A small-molecule ligand and the protein it binds are described below.
Small molecule (SMILES): CC[C@@]1(O)C[C@H](O[C@H]2C[C@H](N(C)C)[C@H](O)[C@H](C)O2)c2c(O)c3c(c(O)c2[C@H]1C(=O)OC)C(=O)c1cccc(OC)c1C3=O

Sequence of chain 1.B:
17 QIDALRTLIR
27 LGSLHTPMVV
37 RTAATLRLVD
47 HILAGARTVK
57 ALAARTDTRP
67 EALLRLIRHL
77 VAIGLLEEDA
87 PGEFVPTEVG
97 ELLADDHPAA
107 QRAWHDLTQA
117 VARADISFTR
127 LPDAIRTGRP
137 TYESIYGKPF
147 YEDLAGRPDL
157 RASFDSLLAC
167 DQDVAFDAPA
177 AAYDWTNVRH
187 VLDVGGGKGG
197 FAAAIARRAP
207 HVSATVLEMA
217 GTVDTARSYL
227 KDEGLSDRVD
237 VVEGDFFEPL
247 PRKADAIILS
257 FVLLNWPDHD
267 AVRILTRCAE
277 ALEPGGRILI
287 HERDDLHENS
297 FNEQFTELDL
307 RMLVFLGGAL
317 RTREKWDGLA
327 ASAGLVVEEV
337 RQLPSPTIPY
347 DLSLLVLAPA

Sequence of chain 1.A:
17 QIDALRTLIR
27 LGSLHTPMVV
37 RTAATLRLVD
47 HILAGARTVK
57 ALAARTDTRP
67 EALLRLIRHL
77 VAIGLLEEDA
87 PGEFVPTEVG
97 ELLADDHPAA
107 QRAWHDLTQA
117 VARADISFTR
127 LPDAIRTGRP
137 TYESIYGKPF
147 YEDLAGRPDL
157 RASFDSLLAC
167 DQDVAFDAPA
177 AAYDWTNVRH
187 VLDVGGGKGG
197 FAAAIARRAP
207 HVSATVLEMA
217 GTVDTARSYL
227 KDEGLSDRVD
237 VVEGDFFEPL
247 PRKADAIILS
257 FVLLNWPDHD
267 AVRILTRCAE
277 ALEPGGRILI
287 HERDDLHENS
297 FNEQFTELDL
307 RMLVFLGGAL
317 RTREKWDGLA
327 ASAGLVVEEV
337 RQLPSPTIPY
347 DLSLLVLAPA

Binding-site contacts:
Ligand atom C40 contacts residue TYR147 of chain 1.B at 3.5 Å (hydrophobic).
Ligand atom C8' contacts residue LEU164 of chain 1.B at 3.1 Å (hydrophobic).
Ligand atom O13 contacts residue LEU304 of chain 1.B at 3.7 Å.
Ligand atom C22 contacts residue ARG307 of chain 1.B at 3.2 Å.
Ligand atom O12 contacts residue ARG307 of chain 1.B at 3.5 Å.
Ligand atom C4 contacts residue ASN261 of chain 1.B at 3.8 Å.
Ligand atom N3' contacts residue LEU164 of chain 1.B at 3.5 Å (h-bond).
Ligand atom C6' contacts residue ILE344 of chain 1.B at 3.8 Å (hydrophobic).
Ligand atom C21 contacts residue ARG307 of chain 1.B at 3.6 Å.
Ligand atom C8' contacts residue SAH1 of chain 1.E at 3.0 Å.
Ligand atom O11 contacts residue ARG307 of chain 1.B at 2.5 Å (salt-bridge).
Ligand atom C22 contacts residue GLU303 of chain 1.B at 3.5 Å.
Ligand atom O4' contacts residue ASP167 of chain 1.B at 3.5 Å.
Ligand atom O10 contacts residue ARG307 of chain 1.B at 2.7 Å (salt-bridge).
Ligand atom C17 contacts residue LEU304 of chain 1.B at 3.5 Å (hydrophobic).
Ligand atom O6 contacts residue PHE257 of chain 1.B at 3.2 Å.
Ligand atom C2 contacts residue PHE160 of chain 1.B at 3.6 Å (hydrophobic).
Ligand atom C4' contacts residue LEU164 of chain 1.B at 3.5 Å (hydrophobic).
Ligand atom C11 contacts residue TRP110 of chain 1.B at 3.4 Å (hydrophobic).
Ligand atom C3 contacts residue PHE160 of chain 1.B at 3.6 Å (hydrophobic).
Ligand atom C40 contacts residue PHE160 of chain 1.B at 3.8 Å (hydrophobic).
Ligand atom C11 contacts residue ARG307 of chain 1.B at 3.8 Å.
Ligand atom C40 contacts residue SAH1 of chain 1.E at 2.8 Å.
Ligand atom C11 contacts residue LEU304 of chain 1.B at 3.8 Å (hydrophobic).
Ligand atom C6' contacts residue ASP167 of chain 1.B at 3.7 Å.
Ligand atom C5 contacts residue LEU164 of chain 1.B at 3.6 Å (hydrophobic).
Ligand atom O5 contacts residue PHE257 of chain 1.B at 3.6 Å.
Ligand atom C40 contacts residue PHE257 of chain 1.B at 3.4 Å (hydrophobic).
Ligand atom C6 contacts residue LEU304 of chain 1.B at 3.8 Å (hydrophobic).
Ligand atom C2' contacts residue PHE257 of chain 1.B at 3.7 Å (hydrophobic).
Ligand atom C40 contacts residue ASN261 of chain 1.B at 3.6 Å.
Ligand atom C3 contacts residue ASN261 of chain 1.B at 3.7 Å.
Ligand atom C18 contacts residue LEU304 of chain 1.B at 3.5 Å (hydrophobic).
Ligand atom O12 contacts residue PHE311 of chain 1.B at 3.7 Å.
Ligand atom O11 contacts residue TRP110 of chain 1.B at 3.3 Å.
Ligand atom O4' contacts residue ALA171 of chain 1.B at 3.7 Å.
Ligand atom O13 contacts residue GLU303 of chain 1.B at 3.6 Å.
Ligand atom O4 contacts residue ASN261 of chain 1.B at 3.3 Å (h-bond).
Ligand atom C1 contacts residue PHE311 of chain 1.B at 3.6 Å (hydrophobic).
Ligand atom O5 contacts residue LEU164 of chain 1.B at 3.3 Å.